A protein and the small-molecule ligand that binds it are described below.
Small molecule (SMILES): CCCCCC(=O)Oc1ccc([N+](=O)[O-])cc1

Binding-site contacts:
Ligand atom CAP contacts residue SER162 of chain 1.B at 2.8 Å.
Ligand atom CAP contacts residue HIS284 of chain 1.B at 3.5 Å.
Ligand atom NAE contacts residue SER162 of chain 1.B at 3.6 Å.
Ligand atom OAA contacts residue GLY90 of chain 1.B at 3.7 Å.
Ligand atom CAO contacts residue SER162 of chain 1.B at 2.6 Å.
Ligand atom CAN contacts residue ALA163 of chain 1.B at 3.6 Å (hydrophobic).
Ligand atom CAG contacts residue TYR38 of chain 1.B at 3.7 Å (hydrophobic).
Ligand atom CAL contacts residue HIS284 of chain 1.B at 3.3 Å.
Ligand atom OAD contacts residue GLY91 of chain 1.B at 4.0 Å.
Ligand atom CAN contacts residue SER162 of chain 1.B at 2.1 Å.
Ligand atom OAB contacts residue GLY90 of chain 1.B at 3.8 Å.
Ligand atom OAB contacts residue PHE220 of chain 1.B at 3.6 Å.
Ligand atom CAQ contacts residue GLY91 of chain 1.B at 2.9 Å.
Ligand atom CAL contacts residue GLY91 of chain 1.B at 3.9 Å.
Ligand atom CAN contacts residue GLY89 of chain 1.B at 4.1 Å.
Ligand atom OAA contacts residue TYR38 of chain 1.B at 3.8 Å.
Ligand atom OAD contacts residue ALA163 of chain 1.B at 3.8 Å.
Ligand atom CAK contacts residue TYR38 of chain 1.B at 3.9 Å (hydrophobic).
Ligand atom CAQ contacts residue SER162 of chain 1.B at 2.2 Å.
Ligand atom CAL contacts residue GLY90 of chain 1.B at 3.8 Å.
Ligand atom CAP contacts residue LEU212 of chain 1.B at 3.5 Å (hydrophobic).
Ligand atom CAM contacts residue LEU212 of chain 1.B at 3.5 Å (hydrophobic).
Ligand atom CAO contacts residue ALA163 of chain 1.B at 4.0 Å (hydrophobic).
Ligand atom CAP contacts residue PHE220 of chain 1.B at 4.1 Å (hydrophobic).
Ligand atom CAF contacts residue VAL211 of chain 1.B at 3.7 Å (hydrophobic).
Ligand atom CAN contacts residue GLY90 of chain 1.B at 3.0 Å.
Ligand atom NAE contacts residue GLY91 of chain 1.B at 4.1 Å.
Ligand atom CAM contacts residue SER162 of chain 1.B at 2.7 Å.
Ligand atom CAH contacts residue TYR38 of chain 1.B at 4.1 Å (hydrophobic).
Ligand atom CAQ contacts residue GLY90 of chain 1.B at 4.0 Å.
Ligand atom OAD contacts residue SER162 of chain 1.B at 4.0 Å.
Ligand atom OAA contacts residue HIS284 of chain 1.B at 3.6 Å (h-bond).
Ligand atom CAM contacts residue HIS284 of chain 1.B at 3.0 Å.
Ligand atom CAH contacts residue LEU41 of chain 1.B at 3.9 Å (hydrophobic).
Ligand atom CAQ contacts residue ALA163 of chain 1.B at 3.0 Å (hydrophobic).
Ligand atom CAL contacts residue SER162 of chain 1.B at 2.3 Å.
Ligand atom CAO contacts residue GLY91 of chain 1.B at 3.9 Å.
Ligand atom CAN contacts residue GLY91 of chain 1.B at 3.0 Å.
Ligand atom CAI contacts residue TYR38 of chain 1.B at 4.0 Å (hydrophobic).
Ligand atom OAA contacts residue SER162 of chain 1.B at 3.2 Å (h-bond).

Sequence of chain 1.B:
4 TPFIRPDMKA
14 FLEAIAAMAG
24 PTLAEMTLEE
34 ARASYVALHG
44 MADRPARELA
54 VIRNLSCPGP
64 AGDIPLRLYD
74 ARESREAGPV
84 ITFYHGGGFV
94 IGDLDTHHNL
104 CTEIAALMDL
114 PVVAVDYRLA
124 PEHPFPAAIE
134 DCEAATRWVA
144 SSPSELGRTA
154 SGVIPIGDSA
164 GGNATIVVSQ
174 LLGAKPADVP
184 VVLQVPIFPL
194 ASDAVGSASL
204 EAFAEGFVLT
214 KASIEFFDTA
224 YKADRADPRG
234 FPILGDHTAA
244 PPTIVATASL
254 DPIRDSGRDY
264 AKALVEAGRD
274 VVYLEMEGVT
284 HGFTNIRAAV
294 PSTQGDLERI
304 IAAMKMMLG